Sequence of chain 1.F:
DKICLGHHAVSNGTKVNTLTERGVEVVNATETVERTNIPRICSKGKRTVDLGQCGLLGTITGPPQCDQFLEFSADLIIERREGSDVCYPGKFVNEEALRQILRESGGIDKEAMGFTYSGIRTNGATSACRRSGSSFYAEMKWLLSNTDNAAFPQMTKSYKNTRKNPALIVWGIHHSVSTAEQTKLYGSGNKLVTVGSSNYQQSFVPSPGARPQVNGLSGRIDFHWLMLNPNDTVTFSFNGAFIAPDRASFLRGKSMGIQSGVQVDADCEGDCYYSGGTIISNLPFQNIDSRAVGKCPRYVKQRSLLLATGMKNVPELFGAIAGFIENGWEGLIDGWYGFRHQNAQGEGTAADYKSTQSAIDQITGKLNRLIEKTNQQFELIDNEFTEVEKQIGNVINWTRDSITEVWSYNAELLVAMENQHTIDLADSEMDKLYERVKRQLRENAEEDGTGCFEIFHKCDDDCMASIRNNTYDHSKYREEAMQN

This protein binds this small molecule.
Small molecule (SMILES): CC(=O)N[C@@H]1[C@@H](O)[C@H](O)[C@@H](CO)O[C@H]1O

Binding-site contacts:
Ligand atom N2 contacts residue GLY399 of chain 1.F at 4.2 Å.
Ligand atom C8 contacts residue LYS396 of chain 1.F at 3.6 Å.
Ligand atom O7 contacts residue LYS396 of chain 1.F at 4.5 Å.
Ligand atom C8 contacts residue GLY399 of chain 1.F at 3.8 Å.
Ligand atom O3 contacts residue GLU393 of chain 1.F at 4.0 Å.
Ligand atom O7 contacts residue ASN403 of chain 1.F at 4.3 Å.
Ligand atom C7 contacts residue LYS396 of chain 1.F at 4.5 Å.
Ligand atom C1 contacts residue ASN403 of chain 1.F at 1.4 Å.
Ligand atom O5 contacts residue ASN403 of chain 1.F at 2.4 Å (h-bond).
Ligand atom N2 contacts residue ASN403 of chain 1.F at 2.9 Å (h-bond).
Ligand atom C7 contacts residue GLU393 of chain 1.F at 4.5 Å.
Ligand atom C5 contacts residue ASN403 of chain 1.F at 3.7 Å.
Ligand atom C3 contacts residue ASN403 of chain 1.F at 3.8 Å.
Ligand atom C4 contacts residue ASN403 of chain 1.F at 4.2 Å.
Ligand atom C7 contacts residue ASN400 of chain 1.F at 3.9 Å.
Ligand atom C8 contacts residue ASN400 of chain 1.F at 3.4 Å.
Ligand atom C2 contacts residue ASN403 of chain 1.F at 2.5 Å.
Ligand atom C7 contacts residue ASN403 of chain 1.F at 3.9 Å.
Ligand atom O7 contacts residue ASN400 of chain 1.F at 4.0 Å.
Ligand atom C8 contacts residue GLU393 of chain 1.F at 4.4 Å.